Binding-site contacts:
Ligand atom C2 contacts residue GLY194 of chain 1.A at 3.6 Å.
Ligand atom N1 contacts residue ASP171 of chain 1.A at 3.0 Å (salt-bridge).
Ligand atom C5 contacts residue SER192 of chain 1.A at 3.4 Å.
Ligand atom C6 contacts residue SER172 of chain 1.A at 4.1 Å.
Ligand atom P1 contacts residue SER177 of chain 1.A at 3.8 Å.
Ligand atom C5 contacts residue SER177 of chain 1.A at 4.1 Å.
Ligand atom N2 contacts residue ASP171 of chain 1.A at 2.9 Å (salt-bridge).
Ligand atom C8 contacts residue TRP193 of chain 1.A at 3.9 Å (hydrophobic).
Ligand atom O2 contacts residue SER192 of chain 1.A at 3.7 Å.
Ligand atom C5 contacts residue TRP193 of chain 1.A at 3.7 Å (hydrophobic).
Ligand atom C7 contacts residue GLY194 of chain 1.A at 4.1 Å.
Ligand atom O2 contacts residue SER177 of chain 1.A at 2.4 Å (h-bond).
Ligand atom C7 contacts residue TRP193 of chain 1.A at 3.9 Å (hydrophobic).
Ligand atom C7 contacts residue SER172 of chain 1.A at 3.2 Å.
Ligand atom N1 contacts residue GLY204 of chain 1.A at 3.6 Å.
Ligand atom O2 contacts residue HIS40 of chain 1.A at 2.7 Å (h-bond).
Ligand atom C2 contacts residue TRP193 of chain 1.A at 3.9 Å (hydrophobic).
Ligand atom O1 contacts residue GLN174 of chain 1.A at 3.9 Å.
Ligand atom C4 contacts residue TRP193 of chain 1.A at 3.9 Å (hydrophobic).
Ligand atom C2 contacts residue GLY196 of chain 1.A at 3.5 Å.
Ligand atom N2 contacts residue GLY194 of chain 1.A at 3.9 Å.
Ligand atom N1 contacts residue TRP193 of chain 1.A at 3.9 Å.
Ligand atom C5 contacts residue VAL191 of chain 1.A at 4.2 Å (hydrophobic).
Ligand atom C6 contacts residue VAL191 of chain 1.A at 4.0 Å (hydrophobic).
Ligand atom N2 contacts residue GLY196 of chain 1.A at 2.8 Å (h-bond).
Ligand atom P1 contacts residue HIS40 of chain 1.A at 3.8 Å.
Ligand atom C7 contacts residue GLY196 of chain 1.A at 3.9 Å.
Ligand atom N2 contacts residue CYS197 of chain 1.A at 3.7 Å.
Ligand atom C1 contacts residue GLY194 of chain 1.A at 3.8 Å.
Ligand atom N2 contacts residue SER172 of chain 1.A at 3.4 Å (h-bond).
Ligand atom P1 contacts residue SER192 of chain 1.A at 3.7 Å.
Ligand atom C8 contacts residue SER192 of chain 1.A at 3.2 Å.
Ligand atom C3 contacts residue GLY194 of chain 1.A at 4.0 Å.
Ligand atom C7 contacts residue ASP171 of chain 1.A at 3.7 Å.
Ligand atom C8 contacts residue HIS40 of chain 1.A at 3.7 Å.
Ligand atom C6 contacts residue TRP193 of chain 1.A at 3.8 Å (hydrophobic).
Ligand atom N1 contacts residue SER172 of chain 1.A at 2.9 Å (h-bond).
Ligand atom C1 contacts residue SER172 of chain 1.A at 4.0 Å.
Ligand atom C1 contacts residue TRP193 of chain 1.A at 3.7 Å (hydrophobic).
Ligand atom C4 contacts residue SER192 of chain 1.A at 3.8 Å.

Sequence of chain 1.A:
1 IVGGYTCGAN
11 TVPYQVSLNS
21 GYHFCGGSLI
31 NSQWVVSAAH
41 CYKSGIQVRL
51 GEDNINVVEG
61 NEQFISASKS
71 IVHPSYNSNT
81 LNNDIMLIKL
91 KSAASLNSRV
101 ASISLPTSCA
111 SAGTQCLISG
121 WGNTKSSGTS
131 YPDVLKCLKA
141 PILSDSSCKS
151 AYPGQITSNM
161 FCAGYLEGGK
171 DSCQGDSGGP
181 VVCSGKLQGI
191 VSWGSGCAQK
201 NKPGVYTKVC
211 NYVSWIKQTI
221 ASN

This small molecule binds to this protein.
Small molecule (SMILES): C[P](=O)(O)c1ccc(C(=N)N)cc1